Binding-site contacts:
Ligand atom OP1 contacts residue LYS164 of chain 12.G at 3.4 Å.
Ligand atom C2 contacts residue THR59 of chain 12.C at 3.5 Å.
Ligand atom C4 contacts residue LEU175 of chain 12.C at 3.6 Å (hydrophobic).
Ligand atom N1 contacts residue THR59 of chain 12.C at 4.0 Å.
Ligand atom N7 contacts residue LYS115 of chain 12.C at 2.9 Å (salt-bridge).
Ligand atom N3 contacts residue THR59 of chain 12.C at 3.2 Å (h-bond).
Ligand atom P contacts residue ARG61 of chain 12.C at 3.6 Å.
Ligand atom C2 contacts residue GLN246 of chain 12.C at 3.7 Å.
Ligand atom O6 contacts residue LYS173 of chain 12.C at 3.1 Å.
Ligand atom C8 contacts residue TYR244 of chain 12.C at 3.2 Å (hydrophobic).
Ligand atom OP2 contacts residue TYR244 of chain 12.C at 2.8 Å (h-bond).
Ligand atom OP1 contacts residue ARG61 of chain 12.C at 3.9 Å.
Ligand atom C7 contacts residue PHE52 of chain 8.A at 3.7 Å (hydrophobic).
Ligand atom C5 contacts residue LYS115 of chain 12.C at 3.8 Å.
Ligand atom N4 contacts residue LYS173 of chain 12.C at 3.6 Å (salt-bridge).
Ligand atom N9 contacts residue LEU175 of chain 12.C at 3.7 Å.
Ligand atom OP2 contacts residue ARG61 of chain 12.C at 2.8 Å (salt-bridge).
Ligand atom C5 contacts residue LYS173 of chain 12.C at 3.8 Å.
Ligand atom O4 contacts residue ARG56 of chain 8.A at 3.2 Å (salt-bridge).
Ligand atom O2 contacts residue THR59 of chain 12.C at 3.4 Å (h-bond).
Ligand atom C6 contacts residue LEU175 of chain 12.C at 3.8 Å (hydrophobic).
Ligand atom O2 contacts residue GLN246 of chain 12.C at 2.5 Å (h-bond).
Ligand atom O6 contacts residue LYS115 of chain 12.C at 3.6 Å.
Ligand atom C8 contacts residue LEU175 of chain 12.C at 3.9 Å (hydrophobic).
Ligand atom OP1 contacts residue ALA163 of chain 12.G at 3.8 Å.
Ligand atom C5' contacts residue LEU113 of chain 12.C at 3.9 Å (hydrophobic).
Ligand atom P contacts residue TYR244 of chain 12.C at 3.9 Å.
Ligand atom O3' contacts residue ARG61 of chain 12.C at 3.9 Å.
Ligand atom O6 contacts residue LEU175 of chain 12.C at 3.9 Å.
Ligand atom OP1 contacts residue PHE52 of chain 8.A at 3.1 Å.
Ligand atom C5 contacts residue LEU175 of chain 12.C at 3.8 Å (hydrophobic).
Ligand atom OP1 contacts residue LYS165 of chain 12.G at 2.8 Å (salt-bridge).
Ligand atom C7 contacts residue ARG56 of chain 8.A at 3.9 Å.
Ligand atom C2' contacts residue TYR244 of chain 12.C at 3.7 Å (hydrophobic).
Ligand atom N7 contacts residue TYR244 of chain 12.C at 3.9 Å.
Ligand atom P contacts residue LYS165 of chain 12.G at 3.9 Å.
Ligand atom C8 contacts residue LYS115 of chain 12.C at 3.9 Å.
Ligand atom OP2 contacts residue LYS165 of chain 12.G at 3.2 Å (salt-bridge).
Ligand atom O5' contacts residue TYR244 of chain 12.C at 3.7 Å.
Ligand atom O3' contacts residue LYS112 of chain 12.C at 3.5 Å.

Sequence of chain 8.A:
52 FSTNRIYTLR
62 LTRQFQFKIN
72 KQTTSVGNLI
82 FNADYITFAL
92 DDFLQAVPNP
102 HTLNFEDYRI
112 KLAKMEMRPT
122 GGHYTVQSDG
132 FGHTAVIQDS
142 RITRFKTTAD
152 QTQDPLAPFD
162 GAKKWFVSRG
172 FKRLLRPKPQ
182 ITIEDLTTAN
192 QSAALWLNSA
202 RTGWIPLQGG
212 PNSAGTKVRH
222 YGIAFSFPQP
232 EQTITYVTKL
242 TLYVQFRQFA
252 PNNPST

This small molecule binds to this protein.
Small molecule (SMILES): Cc1cn([C@H]2C[C@H](O)[C@@H](CO[P](=O)(O)O[C@H]3C[C@H](n4cnc5c(=O)[nH]c(N)nc54)O[C@@H]3CO[P](=O)(O)O[C@H]3C[C@H](n4ccc(N)nc4=O)O[C@@H]3COP(=O)=O)O2)c(=O)[nH]c1=O

Sequence of chain 12.G:
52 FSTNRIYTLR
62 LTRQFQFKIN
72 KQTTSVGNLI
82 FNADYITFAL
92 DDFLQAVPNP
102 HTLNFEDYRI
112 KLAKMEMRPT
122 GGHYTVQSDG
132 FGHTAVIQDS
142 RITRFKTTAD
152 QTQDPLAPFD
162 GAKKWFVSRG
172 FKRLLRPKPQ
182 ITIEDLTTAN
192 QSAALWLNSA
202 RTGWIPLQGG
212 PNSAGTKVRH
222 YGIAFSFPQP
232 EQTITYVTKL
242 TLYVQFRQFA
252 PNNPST

Sequence of chain 12.C:
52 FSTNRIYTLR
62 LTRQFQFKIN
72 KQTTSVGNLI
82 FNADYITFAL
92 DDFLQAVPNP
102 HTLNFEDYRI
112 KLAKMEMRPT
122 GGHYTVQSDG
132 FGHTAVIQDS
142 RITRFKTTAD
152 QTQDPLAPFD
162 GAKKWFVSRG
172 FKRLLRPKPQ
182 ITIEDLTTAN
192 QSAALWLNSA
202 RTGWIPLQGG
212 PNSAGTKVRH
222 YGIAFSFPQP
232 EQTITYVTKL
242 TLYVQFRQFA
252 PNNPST